The small molecule below binds the protein below.
Small molecule (SMILES): [H]/N=C1/NCCN1Cc1ccc(Cl)nc1

Binding-site contacts:
Ligand atom C9 contacts residue CYS192 of chain 1.I at 4.3 Å (hydrophobic).
Ligand atom C6 contacts residue CYS192 of chain 1.I at 4.2 Å (hydrophobic).
Ligand atom C7 contacts residue TRP147 of chain 1.I at 4.0 Å (hydrophobic).
Ligand atom C5 contacts residue THR148 of chain 1.I at 4.3 Å.
Ligand atom N4 contacts residue TRP147 of chain 1.I at 3.1 Å.
Ligand atom C2 contacts residue TYR93 of chain 1.I at 4.4 Å (hydrophobic).
Ligand atom N6 contacts residue TRP147 of chain 1.I at 3.6 Å (h-bond).
Ligand atom C9 contacts residue TYR196 of chain 1.I at 3.5 Å (hydrophobic).
Ligand atom N2 contacts residue TYR93 of chain 1.I at 2.9 Å (h-bond).
Ligand atom N6 contacts residue THR148 of chain 1.I at 3.7 Å.
Ligand atom C6 contacts residue TRP147 of chain 1.I at 3.1 Å (hydrophobic).
Ligand atom C7 contacts residue CYS191 of chain 1.I at 4.5 Å (hydrophobic).
Ligand atom C2 contacts residue TRP147 of chain 1.I at 3.5 Å (hydrophobic).
Ligand atom C4 contacts residue THR148 of chain 1.I at 3.7 Å.
Ligand atom C3 contacts residue CYS191 of chain 1.I at 3.8 Å (hydrophobic).
Ligand atom C8 contacts residue CYS192 of chain 1.I at 4.4 Å (hydrophobic).
Ligand atom C9 contacts residue CYS191 of chain 1.I at 4.0 Å (hydrophobic).
Ligand atom C2 contacts residue TYR189 of chain 1.I at 4.0 Å (hydrophobic).
Ligand atom C5 contacts residue TRP147 of chain 1.I at 3.0 Å (hydrophobic).
Ligand atom N3 contacts residue CYS191 of chain 1.I at 4.3 Å.
Ligand atom N2 contacts residue SER146 of chain 1.I at 3.6 Å (h-bond).
Ligand atom CL1 contacts residue THR148 of chain 1.I at 3.9 Å.
Ligand atom C7 contacts residue THR148 of chain 1.I at 4.4 Å.
Ligand atom N2 contacts residue TYR196 of chain 1.I at 4.0 Å.
Ligand atom C3 contacts residue TYR189 of chain 1.I at 4.3 Å (hydrophobic).
Ligand atom N4 contacts residue TYR189 of chain 1.I at 4.2 Å.
Ligand atom C1 contacts residue TYR189 of chain 1.I at 4.4 Å (hydrophobic).
Ligand atom C1 contacts residue TRP147 of chain 1.I at 3.5 Å (hydrophobic).
Ligand atom C8 contacts residue TYR196 of chain 1.I at 4.2 Å (hydrophobic).
Ligand atom C7 contacts residue TYR196 of chain 1.I at 3.3 Å (hydrophobic).
Ligand atom N3 contacts residue TRP147 of chain 1.I at 3.7 Å.
Ligand atom C6 contacts residue CYS191 of chain 1.I at 4.4 Å (hydrophobic).
Ligand atom C7 contacts residue CYS192 of chain 1.I at 3.7 Å (hydrophobic).
Ligand atom C6 contacts residue THR148 of chain 1.I at 4.4 Å.
Ligand atom N4 contacts residue TYR93 of chain 1.I at 3.3 Å.
Ligand atom C1 contacts residue TYR93 of chain 1.I at 3.5 Å (hydrophobic).
Ligand atom C9 contacts residue TRP147 of chain 1.I at 3.3 Å (hydrophobic).
Ligand atom C8 contacts residue THR148 of chain 1.I at 4.4 Å.
Ligand atom N2 contacts residue TRP147 of chain 1.I at 3.0 Å (h-bond).
Ligand atom C6 contacts residue TYR196 of chain 1.I at 4.0 Å (hydrophobic).

Sequence of chain 1.I:
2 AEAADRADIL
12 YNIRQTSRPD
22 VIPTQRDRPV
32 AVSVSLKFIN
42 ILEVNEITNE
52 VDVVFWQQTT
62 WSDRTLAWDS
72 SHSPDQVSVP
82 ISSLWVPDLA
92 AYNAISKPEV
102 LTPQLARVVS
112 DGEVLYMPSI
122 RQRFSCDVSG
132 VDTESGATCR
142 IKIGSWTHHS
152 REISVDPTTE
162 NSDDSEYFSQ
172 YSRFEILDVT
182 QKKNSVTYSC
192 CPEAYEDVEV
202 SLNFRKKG